Binding-site contacts:
Ligand atom CA contacts residue TYR171 of chain 1.J at 3.3 Å (hydrophobic).
Ligand atom O contacts residue TYR84 of chain 1.J at 2.9 Å (h-bond).
Ligand atom OXT contacts residue LYS146 of chain 1.J at 2.9 Å (salt-bridge).
Ligand atom CG contacts residue LYS66 of chain 1.J at 3.1 Å.
Ligand atom C contacts residue TRP73 of chain 1.J at 3.4 Å (hydrophobic).
Ligand atom OD1 contacts residue GLN97 of chain 1.J at 3.0 Å (h-bond).
Ligand atom ND2 contacts residue GLN97 of chain 1.J at 2.9 Å (h-bond).
Ligand atom O contacts residue HIS155 of chain 1.J at 2.5 Å (h-bond).
Ligand atom N contacts residue TYR7 of chain 1.J at 3.1 Å (h-bond).
Ligand atom O contacts residue THR143 of chain 1.J at 2.9 Å (h-bond).
Ligand atom CD2 contacts residue TRP147 of chain 1.J at 3.4 Å (hydrophobic).
Ligand atom N contacts residue TYR171 of chain 1.J at 2.6 Å (h-bond).
Ligand atom OE2 contacts residue TRP167 of chain 1.J at 2.4 Å (h-bond).
Ligand atom CD contacts residue LYS66 of chain 1.J at 3.3 Å.
Ligand atom O contacts residue LYS66 of chain 1.J at 3.4 Å.
Ligand atom N contacts residue GLN70 of chain 1.J at 3.0 Å (h-bond).
Ligand atom C contacts residue TYR7 of chain 1.J at 3.0 Å (hydrophobic).
Ligand atom O contacts residue TYR7 of chain 1.J at 3.3 Å.
Ligand atom CG contacts residue GLN70 of chain 1.J at 3.3 Å.
Ligand atom CA contacts residue TYR7 of chain 1.J at 2.9 Å (hydrophobic).
Ligand atom OXT contacts residue ASN80 of chain 1.J at 3.3 Å (h-bond).
Ligand atom N contacts residue TYR7 of chain 1.J at 2.8 Å (h-bond).
Ligand atom N contacts residue TYR156 of chain 1.J at 3.1 Å (h-bond).
Ligand atom O contacts residue TRP73 of chain 1.J at 3.2 Å (h-bond).
Ligand atom O contacts residue TYR159 of chain 1.J at 2.7 Å (h-bond).
Ligand atom N contacts residue GLU63 of chain 1.J at 3.0 Å (salt-bridge).
Ligand atom NE2 contacts residue ALA152 of chain 1.J at 3.4 Å.
Ligand atom OD1 contacts residue LYS146 of chain 1.J at 3.4 Å.
Ligand atom CB contacts residue TYR159 of chain 1.J at 3.2 Å (hydrophobic).
Ligand atom CA contacts residue TYR156 of chain 1.J at 3.4 Å (hydrophobic).
Ligand atom O contacts residue TRP73 of chain 1.J at 3.0 Å (h-bond).
Ligand atom CD contacts residue TRP167 of chain 1.J at 3.2 Å (hydrophobic).
Ligand atom OXT contacts residue TYR84 of chain 1.J at 3.1 Å (h-bond).
Ligand atom O contacts residue TRP147 of chain 1.J at 2.6 Å (h-bond).
Ligand atom CE3 contacts residue TRP73 of chain 1.J at 3.3 Å (hydrophobic).
Ligand atom N contacts residue SER77 of chain 1.J at 3.1 Å (h-bond).
Ligand atom ND2 contacts residue TRP73 of chain 1.J at 3.4 Å.
Ligand atom OD1 contacts residue GLN70 of chain 1.J at 3.1 Å (h-bond).
Ligand atom NE2 contacts residue SER150 of chain 1.J at 2.7 Å (h-bond).
Ligand atom CA contacts residue TRP73 of chain 1.J at 3.3 Å (hydrophobic).

Sequence of chain 1.J:
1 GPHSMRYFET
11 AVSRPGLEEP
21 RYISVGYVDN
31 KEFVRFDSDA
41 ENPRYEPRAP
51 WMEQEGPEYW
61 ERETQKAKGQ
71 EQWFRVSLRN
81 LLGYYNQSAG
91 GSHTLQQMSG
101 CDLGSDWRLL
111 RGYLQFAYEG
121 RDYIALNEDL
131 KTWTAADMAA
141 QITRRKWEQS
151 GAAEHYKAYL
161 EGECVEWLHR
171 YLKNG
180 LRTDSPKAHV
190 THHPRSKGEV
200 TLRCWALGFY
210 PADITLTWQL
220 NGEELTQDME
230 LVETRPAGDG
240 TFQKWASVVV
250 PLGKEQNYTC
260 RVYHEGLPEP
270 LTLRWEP

A small-molecule ligand and the protein it binds are described below.
Small molecule (SMILES): CC(C)C[C@H](NC(=O)[C@H](CC1=CN=C2C=CC=CC12)NC(=O)[C@H](CC(=O)O)NC(=O)[C@H](CCC(N)=O)NC(=O)[C@H](CC(N)=O)NC(=O)[C@H](CCCN=C(N)N)NC(=O)[C@H](CO)NC(=O)CNC(=O)[C@@H](N)CCC(=O)O)C(=O)O